The protein below binds the small molecule below.
Small molecule (SMILES): CC(=O)N[C@H]1[C@H](O[C@H]2[C@H](O)[C@@H](NC(C)=O)CO[C@@H]2CO)O[C@H](CO)[C@@H](O)[C@@H]1O

Sequence of chain 15.C:
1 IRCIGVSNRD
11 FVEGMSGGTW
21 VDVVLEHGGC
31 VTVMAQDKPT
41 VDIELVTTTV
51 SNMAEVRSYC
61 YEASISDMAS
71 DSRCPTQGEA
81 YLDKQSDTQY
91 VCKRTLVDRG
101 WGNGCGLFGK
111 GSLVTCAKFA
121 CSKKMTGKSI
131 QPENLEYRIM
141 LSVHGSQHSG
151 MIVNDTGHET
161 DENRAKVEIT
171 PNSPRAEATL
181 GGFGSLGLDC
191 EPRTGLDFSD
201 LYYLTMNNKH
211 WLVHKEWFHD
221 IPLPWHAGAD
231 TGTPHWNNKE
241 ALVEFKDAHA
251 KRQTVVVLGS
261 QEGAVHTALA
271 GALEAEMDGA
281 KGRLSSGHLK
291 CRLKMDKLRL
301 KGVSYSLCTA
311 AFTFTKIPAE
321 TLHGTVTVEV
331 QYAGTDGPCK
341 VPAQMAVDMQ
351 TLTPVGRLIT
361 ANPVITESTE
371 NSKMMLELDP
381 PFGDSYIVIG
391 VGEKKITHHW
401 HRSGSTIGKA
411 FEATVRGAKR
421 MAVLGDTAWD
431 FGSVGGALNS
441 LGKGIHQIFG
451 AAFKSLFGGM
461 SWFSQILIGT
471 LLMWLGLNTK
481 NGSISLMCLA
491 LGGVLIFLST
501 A

Binding-site contacts:
Ligand atom C7 contacts residue ASN154 of chain 15.C at 3.3 Å.
Ligand atom C8 contacts residue THR156 of chain 15.C at 4.0 Å.
Ligand atom C8 contacts residue ASN154 of chain 15.C at 3.6 Å.
Ligand atom C1 contacts residue THR156 of chain 15.C at 3.6 Å.
Ligand atom C7 contacts residue THR156 of chain 15.C at 3.9 Å.
Ligand atom N2 contacts residue ASN154 of chain 15.C at 3.8 Å.
Ligand atom C1 contacts residue ASN154 of chain 15.C at 3.4 Å.
Ligand atom C2 contacts residue THR156 of chain 15.C at 4.2 Å.
Ligand atom O7 contacts residue ASN154 of chain 15.C at 2.6 Å (h-bond).
Ligand atom O5 contacts residue ASN154 of chain 15.C at 4.0 Å.
Ligand atom N2 contacts residue THR156 of chain 15.C at 3.6 Å (h-bond).
Ligand atom O6 contacts residue MET151 of chain 15.C at 3.4 Å.
Ligand atom C6 contacts residue MET151 of chain 15.C at 4.5 Å (hydrophobic).
Ligand atom C2 contacts residue ASN154 of chain 15.C at 3.5 Å.